Binding-site contacts:
Ligand atom C4 contacts residue ASN87 of chain 9.B at 4.2 Å.
Ligand atom O6 contacts residue LEU151 of chain 9.B at 3.4 Å.
Ligand atom O7 contacts residue ASP85 of chain 9.B at 4.3 Å.
Ligand atom C3 contacts residue ASN87 of chain 9.B at 3.7 Å.
Ligand atom C1 contacts residue SER89 of chain 9.B at 4.5 Å.
Ligand atom C5 contacts residue LEU151 of chain 9.B at 4.1 Å (hydrophobic).
Ligand atom C6 contacts residue LEU151 of chain 9.B at 3.8 Å (hydrophobic).
Ligand atom O7 contacts residue ASN87 of chain 9.B at 3.9 Å.
Ligand atom O5 contacts residue ASN87 of chain 9.B at 2.3 Å (h-bond).
Ligand atom O5 contacts residue SER89 of chain 9.B at 4.1 Å.
Ligand atom C1 contacts residue ASN87 of chain 9.B at 1.4 Å.
Ligand atom C2 contacts residue ASN87 of chain 9.B at 2.4 Å.
Ligand atom O4 contacts residue LEU151 of chain 9.B at 3.7 Å.
Ligand atom C5 contacts residue SER89 of chain 9.B at 4.3 Å.
Ligand atom C7 contacts residue ASN87 of chain 9.B at 3.6 Å.
Ligand atom O5 contacts residue SER79 of chain 9.B at 4.4 Å.
Ligand atom C5 contacts residue ASN87 of chain 9.B at 3.7 Å.
Ligand atom C4 contacts residue LEU151 of chain 9.B at 4.4 Å (hydrophobic).
Ligand atom N2 contacts residue ASN87 of chain 9.B at 2.9 Å (h-bond).

A small-molecule ligand and the protein it binds are described below.
Small molecule (SMILES): CC(=O)N[C@@H]1[C@@H](O)[C@H](O)[C@@H](CO)O[C@H]1O

Sequence of chain 9.B:
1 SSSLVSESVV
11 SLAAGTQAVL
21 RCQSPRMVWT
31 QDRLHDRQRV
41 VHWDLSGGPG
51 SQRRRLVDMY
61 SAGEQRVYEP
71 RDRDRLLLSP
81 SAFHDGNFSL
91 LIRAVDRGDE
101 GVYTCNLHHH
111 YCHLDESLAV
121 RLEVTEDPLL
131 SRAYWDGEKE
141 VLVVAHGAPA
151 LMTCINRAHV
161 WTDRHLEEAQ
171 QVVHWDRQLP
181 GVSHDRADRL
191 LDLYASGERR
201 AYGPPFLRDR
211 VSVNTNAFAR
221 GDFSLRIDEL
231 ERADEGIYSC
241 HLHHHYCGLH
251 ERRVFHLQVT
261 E